The small molecule below binds the protein below.
Small molecule (SMILES): C=C1C[C@]23C[C@H]1CC[C@H]2[C@@]12CC[C@H](O)[C@@](C)(C(=O)O1)[C@H]2[C@@H]3C(=O)O

Sequence of chain 1.D:
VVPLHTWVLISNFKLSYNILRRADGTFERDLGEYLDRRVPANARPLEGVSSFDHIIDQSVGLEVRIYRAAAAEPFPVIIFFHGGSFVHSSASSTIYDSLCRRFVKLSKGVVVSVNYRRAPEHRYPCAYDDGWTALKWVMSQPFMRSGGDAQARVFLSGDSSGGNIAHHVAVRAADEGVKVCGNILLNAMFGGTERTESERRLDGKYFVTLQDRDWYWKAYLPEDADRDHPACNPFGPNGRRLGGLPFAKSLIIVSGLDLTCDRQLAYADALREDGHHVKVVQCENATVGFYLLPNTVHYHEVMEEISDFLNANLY

Binding-site contacts:
Ligand atom O91 contacts residue VAL325 of chain 1.D at 3.5 Å.
Ligand atom O72 contacts residue SER197 of chain 1.D at 2.9 Å (h-bond).
Ligand atom C2 contacts residue PHE26 of chain 1.D at 3.8 Å (hydrophobic).
Ligand atom C12 contacts residue PHE244 of chain 1.D at 3.8 Å (hydrophobic).
Ligand atom C17 contacts residue TYR253 of chain 1.D at 3.5 Å (hydrophobic).
Ligand atom C18 contacts residue ASP196 of chain 1.D at 3.3 Å.
Ligand atom C15 contacts residue ARG250 of chain 1.D at 3.8 Å.
Ligand atom C17 contacts residue ARG250 of chain 1.D at 3.9 Å.
Ligand atom C13 contacts residue VAL245 of chain 1.D at 4.1 Å (hydrophobic).
Ligand atom C18 contacts residue TYR133 of chain 1.D at 3.3 Å (hydrophobic).
Ligand atom O91 contacts residue ILE23 of chain 1.D at 4.1 Å.
Ligand atom C17 contacts residue ARG34 of chain 1.D at 3.6 Å.
Ligand atom C17 contacts residue ASP249 of chain 1.D at 3.9 Å.
Ligand atom C18 contacts residue TYR328 of chain 1.D at 3.5 Å (hydrophobic).
Ligand atom C4 contacts residue TYR133 of chain 1.D at 3.9 Å (hydrophobic).
Ligand atom O91 contacts residue GLY326 of chain 1.D at 2.9 Å (h-bond).
Ligand atom O71 contacts residue SER197 of chain 1.D at 3.1 Å (h-bond).
Ligand atom C1 contacts residue PHE26 of chain 1.D at 3.5 Å (hydrophobic).
Ligand atom C16 contacts residue ARG250 of chain 1.D at 3.7 Å.
Ligand atom C2 contacts residue LEU329 of chain 1.D at 4.1 Å (hydrophobic).
Ligand atom O72 contacts residue ARG250 of chain 1.D at 3.9 Å.
Ligand atom C3 contacts residue TYR133 of chain 1.D at 3.4 Å (hydrophobic).
Ligand atom O92 contacts residue ILE23 of chain 1.D at 3.9 Å.
Ligand atom O31 contacts residue GLY121 of chain 1.D at 4.1 Å.
Ligand atom O71 contacts residue GLY121 of chain 1.D at 3.1 Å (h-bond).
Ligand atom O31 contacts residue TYR133 of chain 1.D at 2.7 Å (h-bond).
Ligand atom C14 contacts residue VAL245 of chain 1.D at 3.8 Å (hydrophobic).
Ligand atom C7 contacts residue SER122 of chain 1.D at 3.2 Å.
Ligand atom O72 contacts residue SER122 of chain 1.D at 3.2 Å (h-bond).
Ligand atom C2 contacts residue ILE132 of chain 1.D at 3.7 Å (hydrophobic).
Ligand atom C3 contacts residue ILE132 of chain 1.D at 3.7 Å (hydrophobic).
Ligand atom C15 contacts residue TYR30 of chain 1.D at 4.1 Å (hydrophobic).
Ligand atom C15 contacts residue SER122 of chain 1.D at 3.8 Å.
Ligand atom C3 contacts residue LEU329 of chain 1.D at 4.0 Å (hydrophobic).
Ligand atom C7 contacts residue SER197 of chain 1.D at 3.3 Å.
Ligand atom O71 contacts residue SER122 of chain 1.D at 2.8 Å (h-bond).
Ligand atom C11 contacts residue ILE23 of chain 1.D at 3.7 Å (hydrophobic).
Ligand atom C17 contacts residue TYR30 of chain 1.D at 3.9 Å (hydrophobic).
Ligand atom C18 contacts residue SER197 of chain 1.D at 3.9 Å.
Ligand atom O31 contacts residue ILE132 of chain 1.D at 3.5 Å.